The protein below binds the small molecule below.
Small molecule (SMILES): Cn1c(Nc2c(Cl)ccc(CNC(=O)C(C)(C)C)c2Cl)nc2cc(C(=O)NCC(F)(F)F)c(OCC(C)(C)O)cc21

Sequence of chain 2.A:
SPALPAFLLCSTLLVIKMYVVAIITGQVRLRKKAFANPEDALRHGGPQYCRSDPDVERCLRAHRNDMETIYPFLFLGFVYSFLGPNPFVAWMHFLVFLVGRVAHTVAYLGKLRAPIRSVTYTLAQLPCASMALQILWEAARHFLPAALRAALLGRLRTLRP

Sequence of chain 1.A:
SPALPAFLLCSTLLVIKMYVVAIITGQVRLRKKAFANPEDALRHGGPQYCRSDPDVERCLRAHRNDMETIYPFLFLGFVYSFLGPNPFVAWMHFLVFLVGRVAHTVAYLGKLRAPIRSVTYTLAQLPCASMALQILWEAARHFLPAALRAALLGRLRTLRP

Binding-site contacts:
Ligand atom CL contacts residue ALA121 of chain 1.A at 3.6 Å.
Ligand atom C20 contacts residue SER125 of chain 1.A at 3.8 Å.
Ligand atom C contacts residue HIS51 of chain 2.A at 3.9 Å.
Ligand atom C22 contacts residue GLY33 of chain 2.A at 3.7 Å.
Ligand atom N3 contacts residue HIS51 of chain 2.A at 3.0 Å (h-bond).
Ligand atom N4 contacts residue GLY33 of chain 2.A at 3.9 Å.
Ligand atom C18 contacts residue GSH1 of chain 1.B at 3.6 Å.
Ligand atom N1 contacts residue SER125 of chain 1.A at 2.8 Å (h-bond).
Ligand atom CL contacts residue ASP47 of chain 2.A at 3.7 Å.
Ligand atom CL1 contacts residue LEU37 of chain 2.A at 3.8 Å.
Ligand atom C11 contacts residue PRO122 of chain 1.A at 3.7 Å (hydrophobic).
Ligand atom C contacts residue PRO122 of chain 1.A at 3.8 Å (hydrophobic).
Ligand atom F1 contacts residue VAL126 of chain 1.A at 3.7 Å.
Ligand atom O2 contacts residue VAL126 of chain 1.A at 3.8 Å.
Ligand atom C4 contacts residue VAL126 of chain 1.A at 3.8 Å (hydrophobic).
Ligand atom O3 contacts residue GLY33 of chain 2.A at 3.4 Å.
Ligand atom C17 contacts residue ASP47 of chain 2.A at 3.6 Å.
Ligand atom C1 contacts residue PRO122 of chain 1.A at 3.6 Å (hydrophobic).
Ligand atom N contacts residue PRO122 of chain 1.A at 3.4 Å.
Ligand atom C2 contacts residue SER125 of chain 1.A at 3.6 Å.
Ligand atom C contacts residue ARG50 of chain 2.A at 3.6 Å.
Ligand atom F1 contacts residue LEU130 of chain 1.A at 3.5 Å.
Ligand atom O3 contacts residue GLN34 of chain 2.A at 3.9 Å.
Ligand atom C25 contacts residue GSH1 of chain 1.B at 3.8 Å.
Ligand atom CL contacts residue HIS51 of chain 2.A at 3.7 Å.
Ligand atom O2 contacts residue THR129 of chain 1.A at 3.1 Å (h-bond).
Ligand atom C21 contacts residue GLY33 of chain 2.A at 3.7 Å.
Ligand atom C18 contacts residue PHE42 of chain 2.A at 3.8 Å (hydrophobic).
Ligand atom C25 contacts residue SER125 of chain 1.A at 3.6 Å.
Ligand atom F contacts residue LEU130 of chain 1.A at 3.6 Å.
Ligand atom C17 contacts residue PHE42 of chain 2.A at 3.8 Å (hydrophobic).
Ligand atom N4 contacts residue GSH1 of chain 1.B at 3.6 Å.
Ligand atom C19 contacts residue GSH1 of chain 1.B at 3.9 Å.
Ligand atom C15 contacts residue SER125 of chain 1.A at 3.7 Å.
Ligand atom C10 contacts residue PRO122 of chain 1.A at 3.9 Å (hydrophobic).
Ligand atom C3 contacts residue SER125 of chain 1.A at 3.9 Å.
Ligand atom C1 contacts residue SER125 of chain 1.A at 3.8 Å.
Ligand atom C15 contacts residue HIS51 of chain 2.A at 3.4 Å.
Ligand atom F1 contacts residue THR129 of chain 1.A at 3.6 Å.
Ligand atom C16 contacts residue HIS51 of chain 2.A at 3.7 Å.